A protein and the small-molecule ligand that binds it are described below.
Small molecule (SMILES): CC(=O)N[C@@H]1[C@@H](O)[C@H](O)[C@@H](CO)O[C@H]1O

Binding-site contacts:
Ligand atom C4 contacts residue ASN256 of chain 1.A at 4.2 Å.
Ligand atom C5 contacts residue ARG531 of chain 1.B at 4.2 Å.
Ligand atom C5 contacts residue ASN256 of chain 1.A at 3.7 Å.
Ligand atom C7 contacts residue GLU255 of chain 1.A at 4.0 Å.
Ligand atom N2 contacts residue ASP254 of chain 1.A at 4.2 Å.
Ligand atom N2 contacts residue ASN256 of chain 1.A at 2.9 Å (h-bond).
Ligand atom C1 contacts residue ASN256 of chain 1.A at 1.4 Å.
Ligand atom C8 contacts residue ASP254 of chain 1.A at 3.5 Å.
Ligand atom C8 contacts residue GLU255 of chain 1.A at 4.2 Å.
Ligand atom O7 contacts residue ASP254 of chain 1.A at 4.3 Å.
Ligand atom N2 contacts residue GLU255 of chain 1.A at 2.9 Å (salt-bridge).
Ligand atom C1 contacts residue ARG531 of chain 1.B at 3.6 Å.
Ligand atom C7 contacts residue ASN256 of chain 1.A at 3.8 Å.
Ligand atom O5 contacts residue ASN256 of chain 1.A at 2.4 Å (h-bond).
Ligand atom C2 contacts residue ASN256 of chain 1.A at 2.5 Å.
Ligand atom O5 contacts residue GLU255 of chain 1.A at 4.2 Å.
Ligand atom C3 contacts residue ASN256 of chain 1.A at 3.8 Å.
Ligand atom C1 contacts residue GLU255 of chain 1.A at 3.0 Å.
Ligand atom C2 contacts residue GLU255 of chain 1.A at 3.4 Å.
Ligand atom O7 contacts residue ASN256 of chain 1.A at 4.2 Å.
Ligand atom C7 contacts residue ASP254 of chain 1.A at 3.9 Å.
Ligand atom C6 contacts residue ARG531 of chain 1.B at 4.3 Å.
Ligand atom C3 contacts residue GLU255 of chain 1.A at 4.0 Å.
Ligand atom O5 contacts residue ARG531 of chain 1.B at 3.1 Å (salt-bridge).

Sequence of chain 1.B:
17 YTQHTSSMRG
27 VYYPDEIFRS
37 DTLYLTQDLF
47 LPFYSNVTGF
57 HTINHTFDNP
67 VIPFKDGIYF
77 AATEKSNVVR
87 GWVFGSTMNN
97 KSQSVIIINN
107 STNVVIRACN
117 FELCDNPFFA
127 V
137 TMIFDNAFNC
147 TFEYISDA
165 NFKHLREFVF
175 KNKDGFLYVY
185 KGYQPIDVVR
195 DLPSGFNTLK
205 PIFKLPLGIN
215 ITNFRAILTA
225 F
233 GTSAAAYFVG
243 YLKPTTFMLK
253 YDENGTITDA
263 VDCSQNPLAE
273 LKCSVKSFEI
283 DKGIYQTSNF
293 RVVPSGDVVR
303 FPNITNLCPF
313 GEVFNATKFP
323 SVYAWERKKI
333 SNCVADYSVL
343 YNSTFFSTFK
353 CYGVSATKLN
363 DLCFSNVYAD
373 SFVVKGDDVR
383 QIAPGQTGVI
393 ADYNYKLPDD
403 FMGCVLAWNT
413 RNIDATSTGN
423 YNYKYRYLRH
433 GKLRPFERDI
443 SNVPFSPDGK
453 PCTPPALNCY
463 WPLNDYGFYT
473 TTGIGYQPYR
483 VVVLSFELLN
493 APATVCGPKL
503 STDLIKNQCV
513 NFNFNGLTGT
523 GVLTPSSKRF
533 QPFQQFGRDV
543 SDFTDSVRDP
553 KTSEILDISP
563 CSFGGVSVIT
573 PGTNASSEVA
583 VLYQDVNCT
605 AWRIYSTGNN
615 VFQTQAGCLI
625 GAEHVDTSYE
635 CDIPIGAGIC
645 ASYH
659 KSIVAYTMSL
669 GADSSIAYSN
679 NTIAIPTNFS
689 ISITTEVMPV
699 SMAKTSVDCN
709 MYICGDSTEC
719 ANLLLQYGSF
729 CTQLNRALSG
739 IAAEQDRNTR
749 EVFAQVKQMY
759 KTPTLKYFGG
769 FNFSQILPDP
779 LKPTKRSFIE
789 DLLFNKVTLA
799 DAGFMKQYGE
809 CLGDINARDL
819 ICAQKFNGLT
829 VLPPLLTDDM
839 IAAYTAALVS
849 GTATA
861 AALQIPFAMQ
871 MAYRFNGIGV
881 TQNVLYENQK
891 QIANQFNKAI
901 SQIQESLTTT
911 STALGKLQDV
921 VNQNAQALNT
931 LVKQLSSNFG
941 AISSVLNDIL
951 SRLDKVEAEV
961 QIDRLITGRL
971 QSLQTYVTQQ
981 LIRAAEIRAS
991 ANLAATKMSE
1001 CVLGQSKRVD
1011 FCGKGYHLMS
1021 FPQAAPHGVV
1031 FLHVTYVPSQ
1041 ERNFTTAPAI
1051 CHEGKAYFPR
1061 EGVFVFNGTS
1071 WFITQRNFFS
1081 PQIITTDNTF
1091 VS

Sequence of chain 1.A:
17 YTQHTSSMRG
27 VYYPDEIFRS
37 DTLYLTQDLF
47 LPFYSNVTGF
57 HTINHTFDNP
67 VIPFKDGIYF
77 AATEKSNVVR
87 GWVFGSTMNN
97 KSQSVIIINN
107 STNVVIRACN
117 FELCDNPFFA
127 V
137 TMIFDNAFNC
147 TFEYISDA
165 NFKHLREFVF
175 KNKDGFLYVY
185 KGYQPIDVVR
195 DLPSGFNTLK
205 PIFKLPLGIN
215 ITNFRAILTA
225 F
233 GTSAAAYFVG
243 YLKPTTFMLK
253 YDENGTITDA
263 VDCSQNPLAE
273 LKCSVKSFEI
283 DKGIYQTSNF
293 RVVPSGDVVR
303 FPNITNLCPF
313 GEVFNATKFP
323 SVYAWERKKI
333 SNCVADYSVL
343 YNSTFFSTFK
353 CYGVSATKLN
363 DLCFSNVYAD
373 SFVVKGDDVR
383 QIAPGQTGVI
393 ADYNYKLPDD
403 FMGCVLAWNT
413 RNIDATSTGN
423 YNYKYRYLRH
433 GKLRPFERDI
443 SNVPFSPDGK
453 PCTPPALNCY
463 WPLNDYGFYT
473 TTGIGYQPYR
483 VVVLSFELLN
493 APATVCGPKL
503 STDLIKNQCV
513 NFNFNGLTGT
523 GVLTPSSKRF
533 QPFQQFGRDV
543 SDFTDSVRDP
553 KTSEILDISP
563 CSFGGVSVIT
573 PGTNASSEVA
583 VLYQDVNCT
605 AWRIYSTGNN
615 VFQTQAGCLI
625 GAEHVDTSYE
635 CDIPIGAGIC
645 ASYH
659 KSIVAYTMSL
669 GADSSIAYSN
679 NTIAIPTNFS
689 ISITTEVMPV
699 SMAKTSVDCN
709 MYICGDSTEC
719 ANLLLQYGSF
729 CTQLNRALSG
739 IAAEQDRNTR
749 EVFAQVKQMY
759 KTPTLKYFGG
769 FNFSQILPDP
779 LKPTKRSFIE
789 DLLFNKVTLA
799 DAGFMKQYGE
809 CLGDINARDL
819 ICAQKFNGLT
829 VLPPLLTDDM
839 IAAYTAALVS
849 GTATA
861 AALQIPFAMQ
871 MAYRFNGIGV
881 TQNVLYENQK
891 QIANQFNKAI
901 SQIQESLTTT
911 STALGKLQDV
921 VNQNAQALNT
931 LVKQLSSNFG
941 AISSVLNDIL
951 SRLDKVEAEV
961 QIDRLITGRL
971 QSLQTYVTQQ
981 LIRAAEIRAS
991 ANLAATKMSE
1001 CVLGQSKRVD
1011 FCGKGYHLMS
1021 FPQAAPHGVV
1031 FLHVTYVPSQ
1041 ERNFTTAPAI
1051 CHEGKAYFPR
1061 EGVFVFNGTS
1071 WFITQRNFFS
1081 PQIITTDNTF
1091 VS